This protein binds this small molecule.
Small molecule (SMILES): CC(=O)N[C@H]1[C@H](O[C@H]2[C@H](O)[C@@H](NC(C)=O)CO[C@@H]2CO[C@@H]2O[C@@H](C)[C@@H](O)[C@@H](O)[C@@H]2O)O[C@H](CO)[C@@H](O[C@@H]2O[C@H](CO)[C@@H](O)[C@H](O)[C@@H]2O)[C@@H]1O

Binding-site contacts:
Ligand atom C8 contacts residue GLN527 of chain 1.C at 4.1 Å.
Ligand atom C2 contacts residue PRO524 of chain 1.C at 4.3 Å (hydrophobic).
Ligand atom O5 contacts residue PRO524 of chain 1.C at 4.3 Å.
Ligand atom C1 contacts residue GLN527 of chain 1.C at 3.8 Å.
Ligand atom C8 contacts residue GLU403 of chain 1.C at 3.4 Å.
Ligand atom O5 contacts residue GLU522 of chain 1.C at 4.5 Å.
Ligand atom C4 contacts residue ASN416 of chain 1.C at 4.2 Å.
Ligand atom C5 contacts residue ASN416 of chain 1.C at 3.6 Å.
Ligand atom C2 contacts residue GLU522 of chain 1.C at 4.0 Å.
Ligand atom C7 contacts residue GLN527 of chain 1.C at 4.0 Å.
Ligand atom O4 contacts residue GLU522 of chain 1.C at 4.2 Å.
Ligand atom C4 contacts residue PRO524 of chain 1.C at 4.1 Å (hydrophobic).
Ligand atom O3 contacts residue GLU522 of chain 1.C at 3.7 Å.
Ligand atom C5 contacts residue GLU522 of chain 1.C at 4.3 Å.
Ligand atom C1 contacts residue GLU522 of chain 1.C at 4.3 Å.
Ligand atom C2 contacts residue ASN416 of chain 1.C at 2.5 Å.
Ligand atom C7 contacts residue ASN416 of chain 1.C at 3.3 Å.
Ligand atom O3 contacts residue PRO524 of chain 1.C at 3.7 Å.
Ligand atom C4 contacts residue GLU522 of chain 1.C at 4.3 Å.
Ligand atom C3 contacts residue GLN527 of chain 1.C at 3.5 Å.
Ligand atom N2 contacts residue GLN527 of chain 1.C at 3.0 Å (h-bond).
Ligand atom O5 contacts residue ASN416 of chain 1.C at 2.4 Å (h-bond).
Ligand atom C1 contacts residue PRO524 of chain 1.C at 4.2 Å (hydrophobic).
Ligand atom C3 contacts residue ASN416 of chain 1.C at 3.8 Å.
Ligand atom O7 contacts residue PRO524 of chain 1.C at 3.4 Å.
Ligand atom C4 contacts residue GLU522 of chain 1.C at 4.1 Å.
Ligand atom C3 contacts residue PRO524 of chain 1.C at 3.7 Å (hydrophobic).
Ligand atom O6 contacts residue GLU522 of chain 1.C at 3.9 Å.
Ligand atom C7 contacts residue PRO524 of chain 1.C at 4.4 Å (hydrophobic).
Ligand atom O6 contacts residue GLU522 of chain 1.C at 4.4 Å.
Ligand atom C3 contacts residue GLU522 of chain 1.C at 3.2 Å.
Ligand atom O4 contacts residue PRO524 of chain 1.C at 3.3 Å.
Ligand atom C2 contacts residue GLN527 of chain 1.C at 3.6 Å.
Ligand atom C1 contacts residue ASN416 of chain 1.C at 1.4 Å.
Ligand atom O3 contacts residue GLN527 of chain 1.C at 4.2 Å.
Ligand atom O3 contacts residue GLY523 of chain 1.C at 4.3 Å.
Ligand atom O7 contacts residue ASN416 of chain 1.C at 3.2 Å (h-bond).
Ligand atom O5 contacts residue GLY523 of chain 1.C at 4.0 Å.
Ligand atom N2 contacts residue ASN416 of chain 1.C at 3.0 Å (h-bond).
Ligand atom O6 contacts residue GLY523 of chain 1.C at 3.7 Å.

Sequence of chain 1.C:
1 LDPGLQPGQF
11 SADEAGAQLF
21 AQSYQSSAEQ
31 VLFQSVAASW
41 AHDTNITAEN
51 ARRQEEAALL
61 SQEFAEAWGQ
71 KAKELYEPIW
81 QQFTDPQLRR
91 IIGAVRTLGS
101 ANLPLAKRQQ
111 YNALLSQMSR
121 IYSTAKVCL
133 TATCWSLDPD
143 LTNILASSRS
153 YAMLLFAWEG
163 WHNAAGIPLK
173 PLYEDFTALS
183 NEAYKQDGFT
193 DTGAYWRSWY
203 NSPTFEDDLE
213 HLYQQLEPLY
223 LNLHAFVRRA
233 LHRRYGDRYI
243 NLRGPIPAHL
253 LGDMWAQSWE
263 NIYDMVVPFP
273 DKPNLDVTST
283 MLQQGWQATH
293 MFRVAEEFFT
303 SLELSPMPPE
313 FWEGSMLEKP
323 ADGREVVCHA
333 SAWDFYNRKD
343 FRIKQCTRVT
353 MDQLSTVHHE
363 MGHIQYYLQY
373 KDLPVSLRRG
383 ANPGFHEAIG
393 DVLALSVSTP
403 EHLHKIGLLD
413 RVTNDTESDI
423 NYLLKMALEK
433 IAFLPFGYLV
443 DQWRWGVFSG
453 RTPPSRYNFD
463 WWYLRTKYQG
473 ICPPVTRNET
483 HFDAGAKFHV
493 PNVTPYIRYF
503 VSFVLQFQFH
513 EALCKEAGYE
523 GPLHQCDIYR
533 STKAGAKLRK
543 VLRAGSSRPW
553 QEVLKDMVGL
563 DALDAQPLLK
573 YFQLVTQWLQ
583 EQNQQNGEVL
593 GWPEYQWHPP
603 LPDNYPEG